Sequence of chain 1.A:
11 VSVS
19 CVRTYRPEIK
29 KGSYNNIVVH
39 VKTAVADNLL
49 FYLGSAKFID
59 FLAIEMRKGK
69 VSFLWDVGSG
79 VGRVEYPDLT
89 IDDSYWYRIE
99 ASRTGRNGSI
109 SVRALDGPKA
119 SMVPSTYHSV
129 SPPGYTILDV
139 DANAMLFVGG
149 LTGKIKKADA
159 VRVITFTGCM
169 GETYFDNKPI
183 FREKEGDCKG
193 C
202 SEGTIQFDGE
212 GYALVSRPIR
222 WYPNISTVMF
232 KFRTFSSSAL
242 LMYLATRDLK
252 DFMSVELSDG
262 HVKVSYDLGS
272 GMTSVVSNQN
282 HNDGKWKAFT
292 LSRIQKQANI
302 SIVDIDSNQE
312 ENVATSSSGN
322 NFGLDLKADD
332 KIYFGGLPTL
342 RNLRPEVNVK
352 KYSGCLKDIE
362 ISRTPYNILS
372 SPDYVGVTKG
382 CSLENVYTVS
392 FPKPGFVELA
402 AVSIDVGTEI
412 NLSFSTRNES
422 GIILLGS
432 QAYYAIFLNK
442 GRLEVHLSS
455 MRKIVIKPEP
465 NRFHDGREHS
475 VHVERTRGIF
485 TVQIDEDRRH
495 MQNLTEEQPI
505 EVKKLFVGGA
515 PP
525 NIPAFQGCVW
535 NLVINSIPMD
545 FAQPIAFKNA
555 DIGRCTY

The protein below binds the small molecule below.
Small molecule (SMILES): CC(=O)N[C@@H]1[C@@H](O)[C@H](O)[C@@H](CO)O[C@H]1O

Binding-site contacts:
Ligand atom C5 contacts residue ASN105 of chain 1.A at 3.7 Å.
Ligand atom C7 contacts residue ASN105 of chain 1.A at 3.8 Å.
Ligand atom C1 contacts residue ASN105 of chain 1.A at 1.4 Å.
Ligand atom C2 contacts residue ASN105 of chain 1.A at 2.4 Å.
Ligand atom C6 contacts residue HIS126 of chain 1.A at 3.6 Å.
Ligand atom O6 contacts residue HIS126 of chain 1.A at 4.1 Å.
Ligand atom C1 contacts residue HIS126 of chain 1.A at 3.8 Å.
Ligand atom N2 contacts residue ASN105 of chain 1.A at 2.8 Å (h-bond).
Ligand atom O5 contacts residue ASN105 of chain 1.A at 2.4 Å (h-bond).
Ligand atom O7 contacts residue ASN105 of chain 1.A at 3.9 Å.
Ligand atom O5 contacts residue HIS126 of chain 1.A at 3.6 Å.
Ligand atom C5 contacts residue HIS126 of chain 1.A at 3.6 Å.
Ligand atom C3 contacts residue ASN105 of chain 1.A at 3.8 Å.
Ligand atom C4 contacts residue ASN105 of chain 1.A at 4.2 Å.